This protein binds this small molecule.
Small molecule (SMILES): CC(=O)N[C@@H]1[C@@H](O)[C@H](O)[C@@H](CO)O[C@H]1O

Binding-site contacts:
Ligand atom O5 contacts residue ASN1098 of chain 1.A at 2.4 Å (h-bond).
Ligand atom N2 contacts residue ASN1098 of chain 1.A at 2.9 Å (h-bond).
Ligand atom O7 contacts residue PHE1103 of chain 1.A at 3.3 Å.
Ligand atom C5 contacts residue ASN1098 of chain 1.A at 3.7 Å.
Ligand atom O7 contacts residue ASN1098 of chain 1.A at 4.4 Å.
Ligand atom C3 contacts residue ASN1098 of chain 1.A at 3.8 Å.
Ligand atom C7 contacts residue TYR1110 of chain 1.A at 4.4 Å (hydrophobic).
Ligand atom O5 contacts residue THR1100 of chain 1.A at 4.2 Å.
Ligand atom C4 contacts residue HIS1101 of chain 1.A at 4.3 Å.
Ligand atom C7 contacts residue ASN1098 of chain 1.A at 3.9 Å.
Ligand atom C8 contacts residue TYR1110 of chain 1.A at 3.5 Å (hydrophobic).
Ligand atom C2 contacts residue ASN1098 of chain 1.A at 2.5 Å.
Ligand atom C5 contacts residue THR1100 of chain 1.A at 4.3 Å.
Ligand atom O6 contacts residue THR1100 of chain 1.A at 4.0 Å.
Ligand atom C6 contacts residue THR1100 of chain 1.A at 3.6 Å.
Ligand atom C4 contacts residue ASN1098 of chain 1.A at 4.3 Å.
Ligand atom C1 contacts residue ASN1098 of chain 1.A at 1.4 Å.
Ligand atom C7 contacts residue PHE1103 of chain 1.A at 4.3 Å (hydrophobic).

Sequence of chain 1.A:
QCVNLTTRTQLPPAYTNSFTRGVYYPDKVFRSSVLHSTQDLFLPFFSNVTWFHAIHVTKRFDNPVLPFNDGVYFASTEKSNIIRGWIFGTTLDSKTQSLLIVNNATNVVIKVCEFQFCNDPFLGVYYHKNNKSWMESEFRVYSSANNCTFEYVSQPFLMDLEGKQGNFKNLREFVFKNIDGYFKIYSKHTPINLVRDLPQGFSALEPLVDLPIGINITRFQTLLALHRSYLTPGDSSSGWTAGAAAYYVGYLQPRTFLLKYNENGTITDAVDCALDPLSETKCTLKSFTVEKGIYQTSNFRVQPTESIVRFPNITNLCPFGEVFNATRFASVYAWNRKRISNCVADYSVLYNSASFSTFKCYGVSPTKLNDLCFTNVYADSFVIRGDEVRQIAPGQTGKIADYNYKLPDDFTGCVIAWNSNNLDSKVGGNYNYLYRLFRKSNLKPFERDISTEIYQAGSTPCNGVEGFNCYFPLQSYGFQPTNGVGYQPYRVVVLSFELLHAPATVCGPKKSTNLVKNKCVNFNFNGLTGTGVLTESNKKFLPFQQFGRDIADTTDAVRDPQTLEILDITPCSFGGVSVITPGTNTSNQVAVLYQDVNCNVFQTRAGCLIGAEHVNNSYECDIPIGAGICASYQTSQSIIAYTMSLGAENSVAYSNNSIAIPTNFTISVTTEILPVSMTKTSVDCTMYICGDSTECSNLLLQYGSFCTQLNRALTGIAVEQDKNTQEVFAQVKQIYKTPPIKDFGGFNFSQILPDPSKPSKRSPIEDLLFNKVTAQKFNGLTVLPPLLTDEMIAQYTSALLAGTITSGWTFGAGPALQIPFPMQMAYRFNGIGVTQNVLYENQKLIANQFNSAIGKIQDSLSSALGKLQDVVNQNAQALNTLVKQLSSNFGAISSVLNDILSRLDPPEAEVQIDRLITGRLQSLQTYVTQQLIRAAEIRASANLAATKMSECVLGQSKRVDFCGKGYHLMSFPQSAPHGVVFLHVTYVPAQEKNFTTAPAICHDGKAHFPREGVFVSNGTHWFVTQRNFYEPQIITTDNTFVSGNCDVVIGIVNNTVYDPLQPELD